A small-molecule ligand and the protein it binds are described below.
Small molecule (SMILES): CC(=O)N[C@H]1[C@H](O[C@H]2[C@H](O)[C@@H](NC(C)=O)CO[C@@H]2CO[C@@H]2O[C@@H](C)[C@@H](O)[C@@H](O)[C@@H]2O)O[C@H](CO)[C@@H](O[C@@H]2O[C@H](CO)[C@@H](O)[C@H](O)[C@@H]2O)[C@@H]1O

Sequence of chain 10.E:
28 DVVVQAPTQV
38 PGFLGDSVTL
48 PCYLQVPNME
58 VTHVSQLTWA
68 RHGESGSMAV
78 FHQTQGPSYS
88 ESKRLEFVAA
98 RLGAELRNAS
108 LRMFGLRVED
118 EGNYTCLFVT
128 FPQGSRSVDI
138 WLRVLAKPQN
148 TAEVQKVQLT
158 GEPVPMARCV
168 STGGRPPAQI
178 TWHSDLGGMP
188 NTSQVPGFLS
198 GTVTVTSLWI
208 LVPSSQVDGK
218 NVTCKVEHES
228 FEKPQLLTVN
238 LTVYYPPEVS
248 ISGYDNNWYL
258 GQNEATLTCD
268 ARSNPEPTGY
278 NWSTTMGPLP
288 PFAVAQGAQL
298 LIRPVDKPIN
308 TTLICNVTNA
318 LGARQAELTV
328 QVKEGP

Binding-site contacts:
Ligand atom C7 contacts residue ASN307 of chain 10.E at 4.1 Å.
Ligand atom O5 contacts residue ASN307 of chain 10.E at 2.3 Å (h-bond).
Ligand atom C8 contacts residue ASN307 of chain 10.E at 4.5 Å.
Ligand atom C2 contacts residue ASN307 of chain 10.E at 2.5 Å.
Ligand atom O6 contacts residue GLN328 of chain 10.E at 4.3 Å.
Ligand atom N2 contacts residue ASN307 of chain 10.E at 3.0 Å (h-bond).
Ligand atom C5 contacts residue ASN307 of chain 10.E at 3.6 Å.
Ligand atom C3 contacts residue ASN307 of chain 10.E at 3.8 Å.
Ligand atom C1 contacts residue ASN307 of chain 10.E at 1.4 Å.
Ligand atom C4 contacts residue ASN307 of chain 10.E at 4.2 Å.
Ligand atom C8 contacts residue ILE306 of chain 10.E at 3.7 Å (hydrophobic).
Ligand atom C7 contacts residue PRO305 of chain 10.E at 4.3 Å (hydrophobic).
Ligand atom C8 contacts residue PRO305 of chain 10.E at 2.9 Å (hydrophobic).